Binding-site contacts:
Ligand atom C20 contacts residue ALA49 of chain 1.V at 3.5 Å (hydrophobic).
Ligand atom C19 contacts residue ALA49 of chain 1.V at 3.7 Å (hydrophobic).
Ligand atom C3 contacts residue LEU126 of chain 1.W at 3.4 Å (hydrophobic).
Ligand atom C24 contacts residue ALA49 of chain 1.V at 3.6 Å (hydrophobic).
Ligand atom C4 contacts residue LEU126 of chain 1.W at 3.5 Å (hydrophobic).
Ligand atom N11 contacts residue THR21 of chain 1.V at 2.9 Å (h-bond).
Ligand atom N14 contacts residue GLY47 of chain 1.V at 3.1 Å (h-bond).
Ligand atom O39 contacts residue ALA49 of chain 1.V at 3.4 Å (h-bond).
Ligand atom N14 contacts residue THR1 of chain 1.V at 3.7 Å.
Ligand atom C16 contacts residue THR1 of chain 1.V at 2.8 Å.
Ligand atom C32 contacts residue THR21 of chain 1.V at 3.4 Å.
Ligand atom C15 contacts residue THR1 of chain 1.V at 2.4 Å.
Ligand atom C23 contacts residue ALA49 of chain 1.V at 3.4 Å (hydrophobic).
Ligand atom S27 contacts residue THR1 of chain 1.V at 3.6 Å.
Ligand atom O31 contacts residue THR21 of chain 1.V at 2.8 Å (h-bond).
Ligand atom C25 contacts residue THR1 of chain 1.V at 1.4 Å.
Ligand atom C1 contacts residue ASP125 of chain 1.W at 3.5 Å.
Ligand atom O44 contacts residue ASN22 of chain 1.V at 3.4 Å (h-bond).
Ligand atom N8 contacts residue ASP125 of chain 1.W at 3.0 Å (salt-bridge).
Ligand atom O31 contacts residue ALA20 of chain 1.V at 3.5 Å.
Ligand atom N22 contacts residue HIS35 of chain 1.V at 3.5 Å (h-bond).
Ligand atom C28 contacts residue SER129 of chain 1.V at 3.6 Å.
Ligand atom C26 contacts residue THR1 of chain 1.V at 2.5 Å.
Ligand atom O36 contacts residue GLY47 of chain 1.V at 3.4 Å (h-bond).
Ligand atom C12 contacts residue THR21 of chain 1.V at 3.6 Å.
Ligand atom C42 contacts residue ALA27 of chain 1.V at 3.0 Å (hydrophobic).
Ligand atom C12 contacts residue GLY47 of chain 1.V at 3.6 Å.
Ligand atom C23 contacts residue CYS31 of chain 1.V at 3.6 Å (hydrophobic).
Ligand atom C9 contacts residue ASP125 of chain 1.W at 3.7 Å.
Ligand atom C28 contacts residue THR1 of chain 1.V at 3.5 Å.
Ligand atom C43 contacts residue CYS129 of chain 1.W at 3.4 Å (hydrophobic).
Ligand atom C40 contacts residue ASP125 of chain 1.W at 3.1 Å.
Ligand atom N22 contacts residue GLU32 of chain 1.V at 3.4 Å (salt-bridge).
Ligand atom O30 contacts residue SER129 of chain 1.V at 2.8 Å (h-bond).
Ligand atom N22 contacts residue GLU53 of chain 1.V at 2.6 Å (salt-bridge).
Ligand atom O30 contacts residue GLY128 of chain 1.V at 3.3 Å.
Ligand atom C26 contacts residue GLY47 of chain 1.V at 3.5 Å.
Ligand atom O30 contacts residue THR1 of chain 1.V at 3.3 Å.
Ligand atom C18 contacts residue GLY45 of chain 1.V at 3.5 Å.
Ligand atom N2 contacts residue LEU126 of chain 1.W at 3.3 Å.

A small-molecule ligand and the protein it binds are described below.
Small molecule (SMILES): COC[C@H](NC(=O)[C@H](CC(C)C)NC(=O)c1cnc(C)s1)C(=O)N[C@H](CCS(C)(=O)=O)Cc1ccc(CN)cc1

Sequence of chain 1.V:
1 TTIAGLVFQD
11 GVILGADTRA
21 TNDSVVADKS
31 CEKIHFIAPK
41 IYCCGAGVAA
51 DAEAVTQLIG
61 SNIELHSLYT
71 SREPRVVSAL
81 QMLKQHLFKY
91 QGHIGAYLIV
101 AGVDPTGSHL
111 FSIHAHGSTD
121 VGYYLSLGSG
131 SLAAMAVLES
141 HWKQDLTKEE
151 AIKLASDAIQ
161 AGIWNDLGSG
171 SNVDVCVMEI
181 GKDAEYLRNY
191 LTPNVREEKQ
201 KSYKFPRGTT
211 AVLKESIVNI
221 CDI

Sequence of chain 1.W:
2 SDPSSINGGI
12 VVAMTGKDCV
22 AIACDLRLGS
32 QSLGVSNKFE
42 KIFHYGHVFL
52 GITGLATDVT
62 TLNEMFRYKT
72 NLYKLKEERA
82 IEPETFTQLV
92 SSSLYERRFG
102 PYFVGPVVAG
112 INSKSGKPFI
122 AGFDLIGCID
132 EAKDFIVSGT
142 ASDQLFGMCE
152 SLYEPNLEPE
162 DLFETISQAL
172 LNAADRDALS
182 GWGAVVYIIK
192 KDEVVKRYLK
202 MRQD